This protein binds this small molecule.
Small molecule (SMILES): CC(C)=CCC[C@@H](C)[C@H]1CC[C@@]2(C)C3=C(CC[C@]12C)[C@@]1(C)CC[C@H](O)C(C)(C)[C@@H]1CC3

Binding-site contacts:
Ligand atom C8 contacts residue HEM1 of chain 1.G at 3.9 Å.
Ligand atom C21 contacts residue ALA257 of chain 1.B at 3.7 Å (hydrophobic).
Ligand atom C9 contacts residue PHE256 of chain 1.B at 3.9 Å (hydrophobic).
Ligand atom C23 contacts residue HEM1 of chain 1.G at 4.0 Å.
Ligand atom C16 contacts residue LEU106 of chain 1.B at 3.7 Å (hydrophobic).
Ligand atom C2 contacts residue TYR79 of chain 1.B at 4.0 Å (hydrophobic).
Ligand atom C18 contacts residue ALA253 of chain 1.B at 3.5 Å (hydrophobic).
Ligand atom C6 contacts residue LEU322 of chain 1.B at 4.1 Å (hydrophobic).
Ligand atom C27 contacts residue TYR186 of chain 1.B at 4.0 Å (hydrophobic).
Ligand atom C26 contacts residue TYR186 of chain 1.B at 3.6 Å (hydrophobic).
Ligand atom C30 contacts residue LEU325 of chain 1.B at 4.1 Å (hydrophobic).
Ligand atom C19 contacts residue LEU106 of chain 1.B at 3.6 Å (hydrophobic).
Ligand atom C30 contacts residue TYR79 of chain 1.B at 3.4 Å (hydrophobic).
Ligand atom O29 contacts residue LEU324 of chain 1.B at 2.6 Å (h-bond).
Ligand atom C27 contacts residue VAL434 of chain 1.B at 3.5 Å (hydrophobic).
Ligand atom C27 contacts residue ILE181 of chain 1.B at 4.1 Å (hydrophobic).
Ligand atom C11 contacts residue PHE92 of chain 1.B at 3.9 Å (hydrophobic).
Ligand atom C11 contacts residue PHE86 of chain 1.B at 3.7 Å (hydrophobic).
Ligand atom C20 contacts residue HEM1 of chain 1.G at 3.4 Å.
Ligand atom C14 contacts residue ALA257 of chain 1.B at 4.0 Å (hydrophobic).
Ligand atom C14 contacts residue HEM1 of chain 1.G at 3.9 Å.
Ligand atom C2 contacts residue MET82 of chain 1.B at 3.9 Å (hydrophobic).
Ligand atom C14 contacts residue ALA253 of chain 1.B at 4.0 Å (hydrophobic).
Ligand atom C17 contacts residue ALA253 of chain 1.B at 3.9 Å (hydrophobic).
Ligand atom C22 contacts residue HEM1 of chain 1.G at 4.1 Å.
Ligand atom C19 contacts residue MET250 of chain 1.B at 3.6 Å (hydrophobic).
Ligand atom C9 contacts residue ALA257 of chain 1.B at 4.1 Å (hydrophobic).
Ligand atom C28 contacts residue TYR186 of chain 1.B at 3.8 Å (hydrophobic).
Ligand atom C18 contacts residue LEU103 of chain 1.B at 3.5 Å (hydrophobic).
Ligand atom C28 contacts residue LEU324 of chain 1.B at 3.3 Å (hydrophobic).
Ligand atom C19 contacts residue THR254 of chain 1.B at 3.4 Å.
Ligand atom C31 contacts residue TYR79 of chain 1.B at 3.6 Å (hydrophobic).
Ligand atom C15 contacts residue HEM1 of chain 1.G at 3.5 Å.
Ligand atom C8 contacts residue LEU322 of chain 1.B at 3.8 Å (hydrophobic).
Ligand atom C17 contacts residue LEU106 of chain 1.B at 4.0 Å (hydrophobic).
Ligand atom C21 contacts residue ALA253 of chain 1.B at 3.8 Å (hydrophobic).
Ligand atom C15 contacts residue LEU103 of chain 1.B at 3.6 Å (hydrophobic).
Ligand atom O29 contacts residue TYR186 of chain 1.B at 2.6 Å (h-bond).
Ligand atom C30 contacts residue LEU324 of chain 1.B at 3.4 Å (hydrophobic).
Ligand atom C25 contacts residue TYR186 of chain 1.B at 4.1 Å (hydrophobic).

Sequence of chain 1.B:
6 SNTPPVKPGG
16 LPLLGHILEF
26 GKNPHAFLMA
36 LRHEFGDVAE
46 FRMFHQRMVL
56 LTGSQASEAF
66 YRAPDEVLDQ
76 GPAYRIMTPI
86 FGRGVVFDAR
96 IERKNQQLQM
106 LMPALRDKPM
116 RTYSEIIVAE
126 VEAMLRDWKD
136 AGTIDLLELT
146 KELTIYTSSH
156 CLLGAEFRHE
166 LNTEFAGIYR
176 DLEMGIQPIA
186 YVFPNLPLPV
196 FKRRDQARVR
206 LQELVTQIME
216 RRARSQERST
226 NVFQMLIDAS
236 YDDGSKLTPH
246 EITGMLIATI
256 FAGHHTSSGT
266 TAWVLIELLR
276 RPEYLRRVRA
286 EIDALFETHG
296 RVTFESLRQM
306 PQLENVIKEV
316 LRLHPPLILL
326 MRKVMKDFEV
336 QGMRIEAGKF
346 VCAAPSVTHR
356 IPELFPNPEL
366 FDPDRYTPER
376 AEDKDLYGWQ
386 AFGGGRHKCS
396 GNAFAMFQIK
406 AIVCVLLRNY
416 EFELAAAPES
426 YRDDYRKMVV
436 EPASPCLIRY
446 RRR